Sequence of chain 1.E:
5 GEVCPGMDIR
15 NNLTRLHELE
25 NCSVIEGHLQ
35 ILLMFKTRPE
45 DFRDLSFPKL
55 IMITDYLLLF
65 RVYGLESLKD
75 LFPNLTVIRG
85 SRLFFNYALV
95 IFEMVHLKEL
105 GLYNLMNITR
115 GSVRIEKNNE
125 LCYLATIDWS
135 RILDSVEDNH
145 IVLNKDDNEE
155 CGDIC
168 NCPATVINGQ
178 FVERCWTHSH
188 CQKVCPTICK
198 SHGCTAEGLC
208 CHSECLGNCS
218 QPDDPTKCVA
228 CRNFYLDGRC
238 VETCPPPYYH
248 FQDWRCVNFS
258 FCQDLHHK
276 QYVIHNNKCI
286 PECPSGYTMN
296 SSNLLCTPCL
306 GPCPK

The small molecule below binds the protein below.
Small molecule (SMILES): CC(=O)N[C@H]1[C@H](O[C@H]2[C@H](O)[C@@H](NC(C)=O)CO[C@@H]2CO)O[C@H](CO)[C@@H](O[C@@H]2O[C@H](CO)[C@@H](O)[C@H](O[C@H]3O[C@H](CO)[C@@H](O)[C@H](O)[C@@H]3O)[C@@H]2O)[C@@H]1O

Binding-site contacts:
Ligand atom C1 contacts residue ASN111 of chain 1.E at 1.4 Å.
Ligand atom O5 contacts residue ASN111 of chain 1.E at 2.3 Å (h-bond).
Ligand atom C7 contacts residue ILE136 of chain 1.E at 4.0 Å (hydrophobic).
Ligand atom N2 contacts residue ASP138 of chain 1.E at 2.9 Å (salt-bridge).
Ligand atom O6 contacts residue LEU213 of chain 1.E at 3.8 Å.
Ligand atom O4 contacts residue ARG114 of chain 1.E at 3.8 Å.
Ligand atom O7 contacts residue ASN111 of chain 1.E at 4.0 Å.
Ligand atom C2 contacts residue ASP138 of chain 1.E at 3.5 Å.
Ligand atom C3 contacts residue ASP138 of chain 1.E at 3.4 Å.
Ligand atom C5 contacts residue SER198 of chain 1.E at 3.9 Å.
Ligand atom C7 contacts residue ASP138 of chain 1.E at 3.9 Å.
Ligand atom O5 contacts residue SER198 of chain 1.E at 3.5 Å.
Ligand atom O7 contacts residue SER198 of chain 1.E at 4.0 Å.
Ligand atom C6 contacts residue ARG229 of chain 1.E at 3.9 Å.
Ligand atom C8 contacts residue ILE136 of chain 1.E at 3.5 Å (hydrophobic).
Ligand atom C2 contacts residue ASN111 of chain 1.E at 2.4 Å.
Ligand atom C6 contacts residue LEU213 of chain 1.E at 4.1 Å (hydrophobic).
Ligand atom C8 contacts residue SER134 of chain 1.E at 3.4 Å.
Ligand atom C7 contacts residue ARG135 of chain 1.E at 4.0 Å.
Ligand atom C1 contacts residue ASP138 of chain 1.E at 3.5 Å.
Ligand atom C7 contacts residue ASN111 of chain 1.E at 3.7 Å.
Ligand atom C5 contacts residue ASN111 of chain 1.E at 3.6 Å.
Ligand atom C1 contacts residue SER198 of chain 1.E at 4.0 Å.
Ligand atom N2 contacts residue ASN111 of chain 1.E at 2.9 Å (h-bond).
Ligand atom O5 contacts residue THR113 of chain 1.E at 4.2 Å.
Ligand atom O4 contacts residue ASP138 of chain 1.E at 4.1 Å.
Ligand atom C6 contacts residue ARG114 of chain 1.E at 3.9 Å.
Ligand atom C8 contacts residue ASP138 of chain 1.E at 3.6 Å.
Ligand atom O7 contacts residue ARG135 of chain 1.E at 4.0 Å.
Ligand atom C8 contacts residue ARG135 of chain 1.E at 3.7 Å.
Ligand atom C3 contacts residue ASN111 of chain 1.E at 3.8 Å.
Ligand atom O5 contacts residue LEU213 of chain 1.E at 3.6 Å.
Ligand atom C2 contacts residue SER198 of chain 1.E at 3.7 Å.
Ligand atom C6 contacts residue SER198 of chain 1.E at 3.6 Å.
Ligand atom C4 contacts residue ASN111 of chain 1.E at 4.2 Å.
Ligand atom N2 contacts residue ILE136 of chain 1.E at 3.8 Å.
Ligand atom C8 contacts residue LEU137 of chain 1.E at 3.4 Å (hydrophobic).
Ligand atom O6 contacts residue ARG229 of chain 1.E at 3.6 Å.
Ligand atom O3 contacts residue ASP138 of chain 1.E at 2.5 Å (salt-bridge).
Ligand atom C4 contacts residue SER198 of chain 1.E at 3.8 Å.